Binding-site contacts:
Ligand atom O5 contacts residue ASN110 of chain 1.D at 2.4 Å (h-bond).
Ligand atom O4 contacts residue HIS114 of chain 1.D at 4.2 Å.
Ligand atom O5 contacts residue HIS114 of chain 1.D at 3.5 Å.
Ligand atom N2 contacts residue ASN110 of chain 1.D at 2.7 Å (h-bond).
Ligand atom C8 contacts residue ASN110 of chain 1.D at 4.1 Å.
Ligand atom C3 contacts residue HIS114 of chain 1.D at 4.2 Å.
Ligand atom C2 contacts residue ASN110 of chain 1.D at 2.4 Å.
Ligand atom C4 contacts residue ASN110 of chain 1.D at 4.2 Å.
Ligand atom O7 contacts residue ASN110 of chain 1.D at 4.2 Å.
Ligand atom C7 contacts residue SER112 of chain 1.D at 3.6 Å.
Ligand atom C1 contacts residue SER112 of chain 1.D at 3.3 Å.
Ligand atom C7 contacts residue SER111 of chain 1.D at 4.1 Å.
Ligand atom C3 contacts residue ASN110 of chain 1.D at 3.8 Å.
Ligand atom N2 contacts residue SER112 of chain 1.D at 2.6 Å (h-bond).
Ligand atom C7 contacts residue ASN110 of chain 1.D at 3.6 Å.
Ligand atom C7 contacts residue HIS114 of chain 1.D at 4.1 Å.
Ligand atom C2 contacts residue SER112 of chain 1.D at 3.3 Å.
Ligand atom C1 contacts residue ASN110 of chain 1.D at 1.4 Å.
Ligand atom C8 contacts residue HIS114 of chain 1.D at 4.0 Å.
Ligand atom C3 contacts residue SER112 of chain 1.D at 3.6 Å.
Ligand atom C5 contacts residue HIS114 of chain 1.D at 3.5 Å.
Ligand atom C1 contacts residue HIS114 of chain 1.D at 3.6 Å.
Ligand atom O3 contacts residue SER112 of chain 1.D at 4.3 Å.
Ligand atom O7 contacts residue HIS114 of chain 1.D at 3.7 Å.
Ligand atom C2 contacts residue HIS114 of chain 1.D at 4.5 Å.
Ligand atom C5 contacts residue ASN110 of chain 1.D at 3.7 Å.
Ligand atom C8 contacts residue SER111 of chain 1.D at 3.3 Å.
Ligand atom C4 contacts residue HIS114 of chain 1.D at 4.4 Å.
Ligand atom C8 contacts residue SER112 of chain 1.D at 3.7 Å.
Ligand atom C6 contacts residue HIS114 of chain 1.D at 4.0 Å.

A protein and the small-molecule ligand that binds it are described below.
Small molecule (SMILES): CC(=O)N[C@H]1[C@H](O[C@H]2[C@H](O)[C@@H](NC(C)=O)CO[C@@H]2CO)O[C@H](CO)[C@@H](O[C@@H]2O[C@H](CO)[C@@H](O)[C@H](O)[C@@H]2O)[C@@H]1O

Sequence of chain 1.D:
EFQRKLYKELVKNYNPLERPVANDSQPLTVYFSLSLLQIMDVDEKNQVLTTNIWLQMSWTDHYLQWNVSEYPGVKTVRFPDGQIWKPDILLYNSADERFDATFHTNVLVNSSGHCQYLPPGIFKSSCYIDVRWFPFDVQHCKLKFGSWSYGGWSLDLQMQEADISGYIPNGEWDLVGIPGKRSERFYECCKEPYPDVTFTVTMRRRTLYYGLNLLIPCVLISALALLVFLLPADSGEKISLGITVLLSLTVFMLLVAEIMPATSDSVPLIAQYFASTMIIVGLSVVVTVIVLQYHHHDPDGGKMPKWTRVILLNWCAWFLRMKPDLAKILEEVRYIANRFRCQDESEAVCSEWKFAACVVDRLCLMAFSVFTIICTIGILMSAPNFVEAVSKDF